This small molecule binds to this protein.
Small molecule (SMILES): C[n+]1cn([C@@H]2O[C@H](CO[P](=O)(O)O[P](=O)(O)O[P](=O)(O)OC[C@H]3O[C@@H](n4cnc5c(N)ncnc54)[C@H](O)[C@@H]3O[P](=O)(O)OC[C@H]3O[C@@H](n4cnc5c4NC=NC5N)[C@H](O)[C@@H]3O[P](=O)(O)OC[C@H]3O[C@@H](n4cnc5c4NC=NC5N)[C@H](O)[C@@H]3O[P](=O)(O)OC[C@H]3O[C@@H](n4cnc5c4NC=NC5N)[C@H](O)[C@@H]3O)[C@@H](O)[C@H]2O)c2nc(N)[nH]c(=O)c21

Sequence of chain 4.A:
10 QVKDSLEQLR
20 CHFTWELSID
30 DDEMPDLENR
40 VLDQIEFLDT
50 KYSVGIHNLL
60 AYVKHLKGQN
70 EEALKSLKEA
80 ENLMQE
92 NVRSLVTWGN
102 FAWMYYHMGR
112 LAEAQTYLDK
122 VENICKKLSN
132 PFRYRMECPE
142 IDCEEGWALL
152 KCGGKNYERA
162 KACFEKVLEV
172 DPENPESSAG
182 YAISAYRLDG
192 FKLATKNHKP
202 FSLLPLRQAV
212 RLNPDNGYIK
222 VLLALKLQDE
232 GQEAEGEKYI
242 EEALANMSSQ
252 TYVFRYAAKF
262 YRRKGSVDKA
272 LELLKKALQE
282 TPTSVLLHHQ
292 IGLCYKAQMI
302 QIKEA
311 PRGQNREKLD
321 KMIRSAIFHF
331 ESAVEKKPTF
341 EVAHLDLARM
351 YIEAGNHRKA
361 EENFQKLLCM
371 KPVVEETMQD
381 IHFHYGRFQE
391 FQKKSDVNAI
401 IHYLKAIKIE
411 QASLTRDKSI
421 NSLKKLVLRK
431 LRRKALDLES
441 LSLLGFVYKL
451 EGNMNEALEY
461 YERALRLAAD

Binding-site contacts:
Ligand atom OP1 contacts residue LYS260 of chain 4.A at 2.9 Å (salt-bridge).
Ligand atom O22 contacts residue ARG188 of chain 4.A at 3.3 Å (salt-bridge).
Ligand atom O31 contacts residue ARG39 of chain 4.A at 3.0 Å.
Ligand atom C5A contacts residue LYS152 of chain 4.A at 3.2 Å.
Ligand atom O21 contacts residue LYS152 of chain 4.A at 3.1 Å (salt-bridge).
Ligand atom C5 contacts residue PHE340 of chain 4.A at 3.2 Å (hydrophobic).
Ligand atom C2' contacts residue HIS290 of chain 4.A at 3.2 Å.
Ligand atom OP2 contacts residue LYS260 of chain 4.A at 2.6 Å (salt-bridge).
Ligand atom O22 contacts residue LYS152 of chain 4.A at 3.4 Å.
Ligand atom O15 contacts residue LYS152 of chain 4.A at 2.8 Å (salt-bridge).
Ligand atom OP1 contacts residue ARG263 of chain 4.A at 3.2 Å (salt-bridge).
Ligand atom C4 contacts residue PHE340 of chain 4.A at 3.3 Å (hydrophobic).
Ligand atom O2' contacts residue ASP346 of chain 4.A at 2.8 Å (salt-bridge).
Ligand atom O2' contacts residue HIS290 of chain 4.A at 2.7 Å (h-bond).
Ligand atom O4' contacts residue HIS290 of chain 4.A at 3.4 Å.
Ligand atom N1 contacts residue ASP380 of chain 4.A at 3.0 Å.
Ligand atom O3' contacts residue GLN291 of chain 4.A at 2.8 Å (h-bond).
Ligand atom C4A contacts residue GLN43 of chain 4.A at 3.3 Å.
Ligand atom C6 contacts residue THR49 of chain 4.A at 3.3 Å.
Ligand atom OP1 contacts residue GLN291 of chain 4.A at 3.2 Å (h-bond).
Ligand atom OP2 contacts residue TYR187 of chain 4.A at 3.2 Å.
Ligand atom N6 contacts residue GLY191 of chain 4.A at 2.9 Å (h-bond).
Ligand atom O2A contacts residue LEU151 of chain 4.A at 3.3 Å.
Ligand atom C5A contacts residue GLN43 of chain 4.A at 3.1 Å.
Ligand atom O12 contacts residue ARG256 of chain 4.A at 2.9 Å (salt-bridge).
Ligand atom P contacts residue LYS260 of chain 4.A at 3.1 Å.
Ligand atom OP1 contacts residue TYR257 of chain 4.A at 2.6 Å (h-bond).
Ligand atom O11 contacts residue TYR219 of chain 4.A at 2.6 Å (h-bond).
Ligand atom O13 contacts residue ARG188 of chain 4.A at 3.0 Å (salt-bridge).
Ligand atom C2 contacts residue LYS337 of chain 4.A at 3.4 Å.
Ligand atom N6 contacts residue ASP380 of chain 4.A at 2.9 Å (salt-bridge).
Ligand atom O22 contacts residue LEU151 of chain 4.A at 3.3 Å (h-bond).
Ligand atom N7C contacts residue GLY155 of chain 4.A at 3.4 Å (h-bond).
Ligand atom N1 contacts residue THR49 of chain 4.A at 3.3 Å.
Ligand atom O2' contacts residue GLN291 of chain 4.A at 3.4 Å (h-bond).
Ligand atom C8C contacts residue TYR158 of chain 4.A at 3.2 Å (hydrophobic).
Ligand atom N1 contacts residue LYS337 of chain 4.A at 3.1 Å (salt-bridge).
Ligand atom N9 contacts residue PHE340 of chain 4.A at 3.5 Å.
Ligand atom O4A contacts residue LEU47 of chain 4.A at 3.2 Å.
Ligand atom O21 contacts residue ARG39 of chain 4.A at 2.9 Å (salt-bridge).